Binding-site contacts:
Ligand atom C1 contacts residue ASN198 of chain 1.A at 1.5 Å.
Ligand atom O5 contacts residue ASN198 of chain 1.A at 2.5 Å (h-bond).
Ligand atom C4 contacts residue ASN198 of chain 1.A at 4.0 Å.
Ligand atom N2 contacts residue ASN198 of chain 1.A at 3.0 Å (h-bond).
Ligand atom C7 contacts residue ASN198 of chain 1.A at 3.6 Å.
Ligand atom C8 contacts residue ASN198 of chain 1.A at 4.4 Å.
Ligand atom C5 contacts residue ASN198 of chain 1.A at 3.7 Å.
Ligand atom C3 contacts residue ASN198 of chain 1.A at 3.7 Å.
Ligand atom O6 contacts residue ASN198 of chain 1.A at 4.1 Å.
Ligand atom C8 contacts residue THR216 of chain 1.A at 4.0 Å.
Ligand atom C8 contacts residue ALA197 of chain 1.A at 3.8 Å (hydrophobic).
Ligand atom O7 contacts residue ASN198 of chain 1.A at 3.9 Å.
Ligand atom C7 contacts residue ALA197 of chain 1.A at 4.2 Å (hydrophobic).
Ligand atom O7 contacts residue ASN166 of chain 1.A at 3.8 Å.
Ligand atom O3 contacts residue GLU167 of chain 1.A at 3.9 Å.
Ligand atom C2 contacts residue ASN198 of chain 1.A at 2.4 Å.
Ligand atom O7 contacts residue ALA197 of chain 1.A at 4.1 Å.
Ligand atom C8 contacts residue THR196 of chain 1.A at 4.2 Å.

Sequence of chain 1.A:
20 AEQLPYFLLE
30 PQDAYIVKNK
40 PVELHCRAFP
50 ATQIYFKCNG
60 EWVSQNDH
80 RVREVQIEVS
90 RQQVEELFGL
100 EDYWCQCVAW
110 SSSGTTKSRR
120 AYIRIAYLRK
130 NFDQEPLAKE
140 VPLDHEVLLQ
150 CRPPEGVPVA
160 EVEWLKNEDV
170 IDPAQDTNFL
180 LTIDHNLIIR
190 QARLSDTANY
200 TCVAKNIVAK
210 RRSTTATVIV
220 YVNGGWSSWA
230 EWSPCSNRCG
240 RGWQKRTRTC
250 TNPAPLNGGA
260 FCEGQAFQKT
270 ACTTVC

The small molecule below binds the protein below.
Small molecule (SMILES): CC(=O)N[C@H]1[C@H](O[C@H]2[C@H](O)[C@@H](NC(C)=O)CO[C@@H]2CO[C@@H]2O[C@@H](C)[C@@H](O)[C@@H](O)[C@@H]2O)O[C@H](CO)[C@@H](O)[C@@H]1O